The protein below binds the small molecule below.
Small molecule (SMILES): CC(=O)N[C@H]1[C@H](O[C@H]2[C@H](O)[C@@H](NC(C)=O)CO[C@@H]2CO)O[C@H](CO)[C@@H](O)[C@@H]1O

Sequence of chain 7.E:
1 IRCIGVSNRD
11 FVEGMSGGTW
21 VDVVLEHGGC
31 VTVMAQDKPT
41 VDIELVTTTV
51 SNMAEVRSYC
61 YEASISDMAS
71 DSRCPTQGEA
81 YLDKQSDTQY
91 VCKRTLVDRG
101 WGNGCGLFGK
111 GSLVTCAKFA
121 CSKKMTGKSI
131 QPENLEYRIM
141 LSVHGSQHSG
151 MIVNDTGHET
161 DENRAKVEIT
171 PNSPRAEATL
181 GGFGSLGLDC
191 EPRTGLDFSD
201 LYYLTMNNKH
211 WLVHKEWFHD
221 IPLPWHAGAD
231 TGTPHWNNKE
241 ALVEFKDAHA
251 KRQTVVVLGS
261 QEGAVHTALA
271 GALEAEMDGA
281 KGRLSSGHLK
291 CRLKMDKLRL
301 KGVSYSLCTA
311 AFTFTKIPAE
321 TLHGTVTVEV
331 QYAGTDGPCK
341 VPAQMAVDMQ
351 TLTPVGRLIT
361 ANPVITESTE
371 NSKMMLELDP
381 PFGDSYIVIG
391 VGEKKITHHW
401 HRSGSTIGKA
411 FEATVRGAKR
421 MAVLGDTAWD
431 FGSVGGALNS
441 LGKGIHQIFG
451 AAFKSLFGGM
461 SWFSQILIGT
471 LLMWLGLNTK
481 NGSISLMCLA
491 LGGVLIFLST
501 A

Binding-site contacts:
Ligand atom C6 contacts residue MET151 of chain 7.E at 4.5 Å (hydrophobic).
Ligand atom O7 contacts residue ASN154 of chain 7.E at 2.6 Å (h-bond).
Ligand atom C7 contacts residue ASN154 of chain 7.E at 3.3 Å.
Ligand atom N2 contacts residue THR156 of chain 7.E at 3.6 Å (h-bond).
Ligand atom C2 contacts residue ASN154 of chain 7.E at 3.5 Å.
Ligand atom C7 contacts residue THR156 of chain 7.E at 3.9 Å.
Ligand atom C1 contacts residue THR156 of chain 7.E at 3.6 Å.
Ligand atom O5 contacts residue ASN154 of chain 7.E at 4.0 Å.
Ligand atom C8 contacts residue ASN154 of chain 7.E at 3.6 Å.
Ligand atom C8 contacts residue THR156 of chain 7.E at 4.0 Å.
Ligand atom O6 contacts residue MET151 of chain 7.E at 3.4 Å.
Ligand atom C1 contacts residue ASN154 of chain 7.E at 3.4 Å.
Ligand atom N2 contacts residue ASN154 of chain 7.E at 3.8 Å.
Ligand atom C2 contacts residue THR156 of chain 7.E at 4.2 Å.